Binding-site contacts:
Ligand atom N contacts residue ALA229 of chain 1.A at 3.0 Å.
Ligand atom C2 contacts residue ASP206 of chain 1.A at 3.5 Å.
Ligand atom N1 contacts residue ASP206 of chain 1.A at 3.0 Å (salt-bridge).
Ligand atom OP2 contacts residue THR230 of chain 1.A at 2.7 Å (h-bond).
Ligand atom CB contacts residue ALA393 of chain 1.A at 3.6 Å (hydrophobic).
Ligand atom C4' contacts residue SER228 of chain 1.A at 3.3 Å.
Ligand atom OP2 contacts residue SER228 of chain 1.A at 3.0 Å (h-bond).
Ligand atom CG contacts residue THR208 of chain 1.A at 3.4 Å.
Ligand atom C2' contacts residue ASP206 of chain 1.A at 3.4 Å.
Ligand atom N contacts residue THR230 of chain 1.A at 1.3 Å.
Ligand atom O3 contacts residue PHE209 of chain 1.A at 3.4 Å.
Ligand atom OP1 contacts residue MET240 of chain 1.A at 3.5 Å.
Ligand atom CA contacts residue PHE232 of chain 1.A at 2.5 Å (hydrophobic).
Ligand atom OP3 contacts residue THR108 of chain 1.A at 3.3 Å.
Ligand atom O contacts residue GLY235 of chain 1.A at 3.0 Å (h-bond).
Ligand atom C6 contacts residue TYR134 of chain 1.A at 3.6 Å (hydrophobic).
Ligand atom C contacts residue THR230 of chain 1.A at 3.2 Å.
Ligand atom O3 contacts residue THR208 of chain 1.A at 3.3 Å.
Ligand atom P contacts residue GLY109 of chain 1.A at 3.4 Å.
Ligand atom N contacts residue PHE232 of chain 1.A at 3.4 Å (h-bond).
Ligand atom OP2 contacts residue THR108 of chain 1.A at 3.5 Å.
Ligand atom P contacts residue SER228 of chain 1.A at 3.4 Å.
Ligand atom C4 contacts residue SER228 of chain 1.A at 3.5 Å.
Ligand atom OP2 contacts residue GLY109 of chain 1.A at 2.7 Å (h-bond).
Ligand atom N contacts residue SER228 of chain 1.A at 3.2 Å (h-bond).
Ligand atom NZ contacts residue SER228 of chain 1.A at 3.6 Å (h-bond).
Ligand atom O contacts residue ILE233 of chain 1.A at 3.5 Å (h-bond).
Ligand atom N1 contacts residue TYR134 of chain 1.A at 3.6 Å.
Ligand atom C contacts residue PHE232 of chain 1.A at 1.3 Å (hydrophobic).
Ligand atom OP3 contacts residue SER110 of chain 1.A at 2.9 Å (h-bond).
Ligand atom C contacts residue ILE233 of chain 1.A at 3.4 Å (hydrophobic).
Ligand atom CA contacts residue THR230 of chain 1.A at 2.4 Å.
Ligand atom O contacts residue PHE232 of chain 1.A at 2.2 Å (h-bond).
Ligand atom C5 contacts residue SER228 of chain 1.A at 3.6 Å.
Ligand atom CE contacts residue VAL392 of chain 1.A at 3.5 Å (hydrophobic).
Ligand atom O contacts residue THR230 of chain 1.A at 3.1 Å (h-bond).
Ligand atom OP3 contacts residue GLY109 of chain 1.A at 3.3 Å (h-bond).
Ligand atom O contacts residue ALA393 of chain 1.A at 3.5 Å (h-bond).
Ligand atom CB contacts residue PHE232 of chain 1.A at 2.8 Å (hydrophobic).
Ligand atom OP4 contacts residue SER228 of chain 1.A at 2.7 Å (h-bond).

This small molecule binds to this protein.
Small molecule (SMILES): Cc1ncc(COP(=O)(O)O)c(/C=N/CCCCC(N)C(=O)O)c1O

Sequence of chain 1.A:
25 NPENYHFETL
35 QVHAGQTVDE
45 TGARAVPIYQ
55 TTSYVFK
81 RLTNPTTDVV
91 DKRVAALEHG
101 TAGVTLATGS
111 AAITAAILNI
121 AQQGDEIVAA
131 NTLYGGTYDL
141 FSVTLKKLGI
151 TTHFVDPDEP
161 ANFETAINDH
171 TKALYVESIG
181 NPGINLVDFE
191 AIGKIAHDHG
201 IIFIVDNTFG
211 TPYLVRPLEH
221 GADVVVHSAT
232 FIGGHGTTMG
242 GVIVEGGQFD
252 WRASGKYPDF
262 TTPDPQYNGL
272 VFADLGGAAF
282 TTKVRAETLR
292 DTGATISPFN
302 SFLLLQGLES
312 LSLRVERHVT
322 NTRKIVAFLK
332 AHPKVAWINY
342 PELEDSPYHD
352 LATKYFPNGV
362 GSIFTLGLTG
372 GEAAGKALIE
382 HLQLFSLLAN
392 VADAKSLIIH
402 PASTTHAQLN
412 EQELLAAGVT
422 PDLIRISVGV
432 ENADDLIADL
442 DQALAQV